Binding-site contacts:
Ligand atom C14 contacts residue LEU145 of chain 1.A at 3.8 Å (hydrophobic).
Ligand atom N2 contacts residue MET112 of chain 1.A at 3.4 Å (h-bond).
Ligand atom C7 contacts residue PHE71 of chain 1.A at 3.6 Å (hydrophobic).
Ligand atom C23 contacts residue CYS233 of chain 1.A at 3.3 Å (hydrophobic).
Ligand atom C13 contacts residue ARG81 of chain 1.A at 3.5 Å.
Ligand atom C19 contacts residue ILE75 of chain 1.A at 3.8 Å (hydrophobic).
Ligand atom C13 contacts residue ARG115 of chain 1.A at 3.5 Å.
Ligand atom O3 contacts residue ARG81 of chain 1.A at 3.3 Å (salt-bridge).
Ligand atom C6 contacts residue PHE71 of chain 1.A at 3.2 Å (hydrophobic).
Ligand atom C7 contacts residue ILE74 of chain 1.A at 3.6 Å (hydrophobic).
Ligand atom C6 contacts residue ILE75 of chain 1.A at 3.7 Å (hydrophobic).
Ligand atom O4 contacts residue ILE74 of chain 1.A at 3.2 Å (h-bond).
Ligand atom O3 contacts residue ARG115 of chain 1.A at 3.5 Å.
Ligand atom C11 contacts residue ASN130 of chain 1.A at 3.4 Å.
Ligand atom O6 contacts residue MET109 of chain 1.A at 3.7 Å.
Ligand atom C10 contacts residue LEU129 of chain 1.A at 3.8 Å (hydrophobic).
Ligand atom C16 contacts residue LEU145 of chain 1.A at 3.8 Å (hydrophobic).
Ligand atom C9 contacts residue LEU129 of chain 1.A at 3.8 Å (hydrophobic).
Ligand atom O2 contacts residue ARG81 of chain 1.A at 3.5 Å (salt-bridge).
Ligand atom C8 contacts residue ILE75 of chain 1.A at 3.8 Å (hydrophobic).
Ligand atom O1 contacts residue ALA78 of chain 1.A at 3.6 Å.
Ligand atom O1 contacts residue ASN130 of chain 1.A at 2.6 Å (h-bond).
Ligand atom C24 contacts residue HIS234 of chain 1.A at 3.7 Å.
Ligand atom C24 contacts residue CYS233 of chain 1.A at 3.8 Å (hydrophobic).
Ligand atom O1 contacts residue ARG81 of chain 1.A at 3.4 Å (salt-bridge).
Ligand atom C15 contacts residue LEU145 of chain 1.A at 3.4 Å (hydrophobic).
Ligand atom C12 contacts residue MET112 of chain 1.A at 3.7 Å (hydrophobic).
Ligand atom C7 contacts residue ILE75 of chain 1.A at 3.6 Å (hydrophobic).
Ligand atom O2 contacts residue ARG119 of chain 1.A at 3.4 Å (salt-bridge).
Ligand atom N1 contacts residue LEU129 of chain 1.A at 3.8 Å.
Ligand atom C12 contacts residue ASN130 of chain 1.A at 3.8 Å.
Ligand atom O4 contacts residue ASN130 of chain 1.A at 3.1 Å (h-bond).
Ligand atom C23 contacts residue ILE230 of chain 1.A at 3.8 Å (hydrophobic).
Ligand atom O2 contacts residue ASN130 of chain 1.A at 3.6 Å.
Ligand atom O1 contacts residue LEU129 of chain 1.A at 3.6 Å.
Ligand atom C18 contacts residue PHE254 of chain 1.A at 3.8 Å (hydrophobic).
Ligand atom C15 contacts residue GLY143 of chain 1.A at 3.5 Å.
Ligand atom C22 contacts residue CYS233 of chain 1.A at 3.7 Å (hydrophobic).
Ligand atom N2 contacts residue LEU129 of chain 1.A at 3.8 Å.
Ligand atom O2 contacts residue ARG115 of chain 1.A at 3.7 Å.

The small molecule below binds the protein below.
Small molecule (SMILES): COc1nc(C(=O)NCC(=O)O)c(O)c2ccc(Oc3ccc(Oc4ccccc4)cc3)cc12

Sequence of chain 1.A:
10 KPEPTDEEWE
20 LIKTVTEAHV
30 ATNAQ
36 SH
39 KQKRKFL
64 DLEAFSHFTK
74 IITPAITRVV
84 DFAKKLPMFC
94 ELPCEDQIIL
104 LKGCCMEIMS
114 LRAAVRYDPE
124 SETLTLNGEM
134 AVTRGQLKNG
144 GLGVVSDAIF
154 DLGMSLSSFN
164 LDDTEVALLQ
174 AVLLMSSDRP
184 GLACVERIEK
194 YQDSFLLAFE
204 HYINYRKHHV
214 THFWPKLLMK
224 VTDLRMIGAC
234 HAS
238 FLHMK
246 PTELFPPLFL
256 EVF